The small molecule below binds the protein below.
Small molecule (SMILES): NC(N)=NCCC[C@H](NC(=O)[C@@H]1CCCN1)C(=O)N[C@H](C=O)Cc1cnc[nH]1

Binding-site contacts:
Ligand atom CG contacts residue TYR619 of chain 22.Q at 3.8 Å (hydrophobic).
Ligand atom CG contacts residue PHE896 of chain 22.Q at 3.0 Å (hydrophobic).
Ligand atom CE1 contacts residue LEU620 of chain 22.Q at 3.5 Å (hydrophobic).
Ligand atom N contacts residue ASP618 of chain 22.Q at 3.9 Å.
Ligand atom CG contacts residue ARG46 of chain 22.S at 3.9 Å.
Ligand atom N contacts residue ASN617 of chain 22.Q at 3.6 Å.
Ligand atom C contacts residue ARG845 of chain 22.Q at 3.6 Å.
Ligand atom N contacts residue CYS621 of chain 22.Q at 2.8 Å (h-bond).
Ligand atom NE2 contacts residue GLU894 of chain 22.Q at 4.1 Å.
Ligand atom O contacts residue TYR619 of chain 22.Q at 2.6 Å.
Ligand atom O contacts residue ARG845 of chain 22.Q at 3.8 Å.
Ligand atom CD2 contacts residue GLU894 of chain 22.Q at 3.7 Å.
Ligand atom CD contacts residue ARG46 of chain 22.S at 4.1 Å.
Ligand atom ND1 contacts residue LEU620 of chain 22.Q at 3.0 Å.
Ligand atom N contacts residue TYR619 of chain 22.Q at 3.6 Å.
Ligand atom CB contacts residue GLU894 of chain 22.Q at 3.5 Å.
Ligand atom CA contacts residue CYS621 of chain 22.Q at 3.7 Å (hydrophobic).
Ligand atom CA contacts residue ARG649 of chain 22.Q at 3.4 Å.
Ligand atom CD contacts residue PHE896 of chain 22.Q at 4.1 Å (hydrophobic).
Ligand atom CB contacts residue ALA857 of chain 22.Q at 3.9 Å (hydrophobic).
Ligand atom CE1 contacts residue MET843 of chain 22.Q at 3.6 Å (hydrophobic).
Ligand atom N contacts residue TYR619 of chain 22.Q at 3.5 Å (h-bond).
Ligand atom CA contacts residue TYR619 of chain 22.Q at 3.8 Å (hydrophobic).
Ligand atom CG contacts residue GLU894 of chain 22.Q at 3.9 Å.
Ligand atom CD2 contacts residue ARG845 of chain 22.Q at 3.5 Å.
Ligand atom N contacts residue ARG649 of chain 22.Q at 4.1 Å.
Ligand atom CB contacts residue PHE896 of chain 22.Q at 3.3 Å (hydrophobic).
Ligand atom CB contacts residue TYR619 of chain 22.Q at 3.0 Å (hydrophobic).
Ligand atom CE1 contacts residue LEU348 of chain 22.Q at 3.9 Å (hydrophobic).
Ligand atom CB contacts residue ARG649 of chain 22.Q at 4.1 Å.
Ligand atom CA contacts residue TYR619 of chain 22.Q at 3.9 Å (hydrophobic).
Ligand atom O contacts residue ALA857 of chain 22.Q at 4.0 Å.
Ligand atom C contacts residue TYR619 of chain 22.Q at 3.1 Å (hydrophobic).
Ligand atom CD contacts residue ASN617 of chain 22.Q at 3.2 Å.
Ligand atom CD contacts residue CYS621 of chain 22.Q at 3.6 Å (hydrophobic).
Ligand atom O contacts residue ARG649 of chain 22.Q at 3.9 Å.
Ligand atom CB contacts residue ARG649 of chain 22.Q at 3.6 Å.
Ligand atom CD contacts residue ASP897 of chain 22.Q at 3.5 Å.
Ligand atom CB contacts residue TYR619 of chain 22.Q at 3.8 Å (hydrophobic).
Ligand atom CG contacts residue ASN617 of chain 22.Q at 4.1 Å.

Sequence of chain 22.S:
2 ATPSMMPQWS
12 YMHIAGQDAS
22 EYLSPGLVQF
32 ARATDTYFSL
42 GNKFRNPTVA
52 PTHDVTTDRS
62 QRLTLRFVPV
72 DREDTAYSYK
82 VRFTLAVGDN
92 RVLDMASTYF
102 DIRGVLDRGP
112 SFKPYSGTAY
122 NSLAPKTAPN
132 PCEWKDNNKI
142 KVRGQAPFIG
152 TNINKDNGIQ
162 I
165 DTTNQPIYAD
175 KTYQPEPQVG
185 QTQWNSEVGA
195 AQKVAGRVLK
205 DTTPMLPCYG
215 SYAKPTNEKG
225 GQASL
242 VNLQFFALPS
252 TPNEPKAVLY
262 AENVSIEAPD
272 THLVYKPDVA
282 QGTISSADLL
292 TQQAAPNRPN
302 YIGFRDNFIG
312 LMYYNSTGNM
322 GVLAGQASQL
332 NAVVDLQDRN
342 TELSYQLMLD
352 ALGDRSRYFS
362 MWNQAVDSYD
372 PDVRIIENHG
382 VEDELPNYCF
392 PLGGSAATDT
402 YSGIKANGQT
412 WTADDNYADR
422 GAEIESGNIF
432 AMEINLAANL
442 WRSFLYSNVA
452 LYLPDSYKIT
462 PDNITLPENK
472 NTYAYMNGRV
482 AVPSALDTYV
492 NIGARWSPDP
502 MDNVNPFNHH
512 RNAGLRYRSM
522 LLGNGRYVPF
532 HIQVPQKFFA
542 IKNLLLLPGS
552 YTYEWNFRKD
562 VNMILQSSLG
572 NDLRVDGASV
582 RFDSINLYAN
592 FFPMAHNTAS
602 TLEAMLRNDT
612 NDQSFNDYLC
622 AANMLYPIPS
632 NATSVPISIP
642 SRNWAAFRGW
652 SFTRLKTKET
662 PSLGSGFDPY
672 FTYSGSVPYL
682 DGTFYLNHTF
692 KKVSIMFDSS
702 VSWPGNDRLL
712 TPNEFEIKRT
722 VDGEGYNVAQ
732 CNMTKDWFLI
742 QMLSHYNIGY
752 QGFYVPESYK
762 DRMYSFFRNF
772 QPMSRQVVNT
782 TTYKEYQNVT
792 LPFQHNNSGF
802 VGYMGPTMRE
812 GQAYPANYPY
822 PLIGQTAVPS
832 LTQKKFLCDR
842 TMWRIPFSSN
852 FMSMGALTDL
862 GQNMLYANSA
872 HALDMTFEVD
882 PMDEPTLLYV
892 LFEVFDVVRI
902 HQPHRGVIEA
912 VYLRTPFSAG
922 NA

Sequence of chain 22.Q:
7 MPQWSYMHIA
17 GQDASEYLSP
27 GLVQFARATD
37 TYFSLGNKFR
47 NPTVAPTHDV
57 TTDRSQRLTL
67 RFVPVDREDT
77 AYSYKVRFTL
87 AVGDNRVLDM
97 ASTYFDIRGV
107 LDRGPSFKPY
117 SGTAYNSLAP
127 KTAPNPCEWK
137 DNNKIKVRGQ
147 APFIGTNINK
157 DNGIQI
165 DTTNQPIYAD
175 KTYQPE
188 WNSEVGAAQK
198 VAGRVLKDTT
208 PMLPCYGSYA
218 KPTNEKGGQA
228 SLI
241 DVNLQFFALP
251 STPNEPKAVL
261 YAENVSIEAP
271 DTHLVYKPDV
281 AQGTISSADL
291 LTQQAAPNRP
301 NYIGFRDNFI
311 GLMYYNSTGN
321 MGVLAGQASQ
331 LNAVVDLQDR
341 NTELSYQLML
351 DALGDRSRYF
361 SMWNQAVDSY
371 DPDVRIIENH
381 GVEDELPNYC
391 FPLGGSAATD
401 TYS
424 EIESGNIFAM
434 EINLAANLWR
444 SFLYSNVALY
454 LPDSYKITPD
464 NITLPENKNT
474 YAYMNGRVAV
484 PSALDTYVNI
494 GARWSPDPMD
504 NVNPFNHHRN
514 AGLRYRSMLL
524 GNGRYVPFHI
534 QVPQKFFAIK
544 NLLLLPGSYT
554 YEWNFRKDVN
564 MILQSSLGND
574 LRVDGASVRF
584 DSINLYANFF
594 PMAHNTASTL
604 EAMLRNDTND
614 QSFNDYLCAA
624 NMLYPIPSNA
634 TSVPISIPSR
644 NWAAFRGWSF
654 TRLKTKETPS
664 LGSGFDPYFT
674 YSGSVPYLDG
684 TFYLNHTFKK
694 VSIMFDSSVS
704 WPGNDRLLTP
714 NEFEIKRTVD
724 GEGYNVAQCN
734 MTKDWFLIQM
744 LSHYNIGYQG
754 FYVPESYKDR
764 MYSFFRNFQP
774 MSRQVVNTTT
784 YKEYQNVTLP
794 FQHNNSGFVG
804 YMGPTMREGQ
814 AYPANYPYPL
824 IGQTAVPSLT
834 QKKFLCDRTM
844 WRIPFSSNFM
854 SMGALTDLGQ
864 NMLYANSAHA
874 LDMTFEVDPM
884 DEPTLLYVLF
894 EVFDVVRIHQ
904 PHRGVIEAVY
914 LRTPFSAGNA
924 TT